The small molecule below binds the protein below.
Small molecule (SMILES): C[C@@H]1C[C@H]2[C@@H]3CCC4=CC(=O)C=C[C@]4(C)[C@@]3(F)[C@@H](O)C[C@]2(C)[C@@]1(O)C(=O)CO

Sequence of chain 1.A:
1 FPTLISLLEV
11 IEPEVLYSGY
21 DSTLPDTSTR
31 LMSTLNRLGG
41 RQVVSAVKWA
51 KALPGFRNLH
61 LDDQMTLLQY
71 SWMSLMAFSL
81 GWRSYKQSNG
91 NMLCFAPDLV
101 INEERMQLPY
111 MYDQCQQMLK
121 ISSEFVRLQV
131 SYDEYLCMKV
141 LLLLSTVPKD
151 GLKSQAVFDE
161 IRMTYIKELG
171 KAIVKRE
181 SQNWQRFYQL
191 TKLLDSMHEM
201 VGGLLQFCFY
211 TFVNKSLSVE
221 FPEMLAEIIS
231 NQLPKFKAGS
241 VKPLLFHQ

Binding-site contacts:
Ligand atom C7 contacts residue MET73 of chain 1.A at 3.8 Å (hydrophobic).
Ligand atom O1 contacts residue GLN42 of chain 1.A at 3.1 Å (h-bond).
Ligand atom O4 contacts residue THR211 of chain 1.A at 3.3 Å (h-bond).
Ligand atom C11 contacts residue ASN36 of chain 1.A at 3.5 Å.
Ligand atom C6 contacts residue MET76 of chain 1.A at 3.8 Å (hydrophobic).
Ligand atom C1 contacts residue GLY39 of chain 1.A at 3.6 Å.
Ligand atom C19 contacts residue TRP72 of chain 1.A at 3.6 Å (hydrophobic).
Ligand atom C22 contacts residue MET118 of chain 1.A at 3.6 Å (hydrophobic).
Ligand atom C18 contacts residue ASN36 of chain 1.A at 3.5 Å.
Ligand atom O2 contacts residue LEU35 of chain 1.A at 3.7 Å.
Ligand atom C13 contacts residue ASN36 of chain 1.A at 3.8 Å.
Ligand atom F1 contacts residue PHE95 of chain 1.A at 3.7 Å.
Ligand atom O5 contacts residue PHE221 of chain 1.A at 3.7 Å.
Ligand atom C1 contacts residue GLN42 of chain 1.A at 3.9 Å.
Ligand atom C12 contacts residue ASN36 of chain 1.A at 3.1 Å.
Ligand atom O3 contacts residue GLN114 of chain 1.A at 3.1 Å (h-bond).
Ligand atom C21 contacts residue THR211 of chain 1.A at 3.9 Å.
Ligand atom C8 contacts residue MET73 of chain 1.A at 3.8 Å (hydrophobic).
Ligand atom C4 contacts residue MET76 of chain 1.A at 3.8 Å (hydrophobic).
Ligand atom C1 contacts residue LEU35 of chain 1.A at 3.5 Å (hydrophobic).
Ligand atom C17 contacts residue GLN114 of chain 1.A at 3.9 Å.
Ligand atom C11 contacts residue LEU35 of chain 1.A at 3.8 Å (hydrophobic).
Ligand atom C4 contacts residue GLN42 of chain 1.A at 3.9 Å.
Ligand atom C3 contacts residue ARG83 of chain 1.A at 3.8 Å.
Ligand atom C5 contacts residue MET76 of chain 1.A at 3.8 Å (hydrophobic).
Ligand atom C12 contacts residue LEU35 of chain 1.A at 3.8 Å (hydrophobic).
Ligand atom C21 contacts residue MET32 of chain 1.A at 3.7 Å (hydrophobic).
Ligand atom O5 contacts residue THR211 of chain 1.A at 3.0 Å (h-bond).
Ligand atom O2 contacts residue ASN36 of chain 1.A at 3.0 Å (h-bond).
Ligand atom O5 contacts residue ASN36 of chain 1.A at 3.0 Å (h-bond).
Ligand atom C3 contacts residue PHE95 of chain 1.A at 3.8 Å (hydrophobic).
Ligand atom O4 contacts residue CYS208 of chain 1.A at 3.2 Å.
Ligand atom O5 contacts residue VAL219 of chain 1.A at 3.4 Å.
Ligand atom O1 contacts residue ARG83 of chain 1.A at 2.7 Å (salt-bridge).
Ligand atom C19 contacts residue GLY39 of chain 1.A at 3.9 Å.
Ligand atom C22 contacts residue GLN114 of chain 1.A at 3.3 Å.
Ligand atom C19 contacts residue MET76 of chain 1.A at 3.6 Å (hydrophobic).
Ligand atom C2 contacts residue GLN42 of chain 1.A at 3.2 Å.
Ligand atom C3 contacts residue GLN42 of chain 1.A at 3.1 Å.
Ligand atom O1 contacts residue PHE95 of chain 1.A at 3.8 Å.